A protein and the small-molecule ligand that binds it are described below.
Small molecule (SMILES): O=C1C[C@H](NC(=O)c2c(Cl)cc(Cl)cc2Cl)C(=O)N1

Binding-site contacts:
Ligand atom O2 contacts residue TYR102 of chain 1.B at 2.7 Å (h-bond).
Ligand atom CL3 contacts residue TRP86 of chain 1.B at 3.9 Å.
Ligand atom C2 contacts residue PHE78 of chain 1.B at 3.8 Å (hydrophobic).
Ligand atom C2 contacts residue TRP86 of chain 1.B at 3.5 Å (hydrophobic).
Ligand atom C4 contacts residue TRP100 of chain 1.B at 3.7 Å (hydrophobic).
Ligand atom C5 contacts residue TRP100 of chain 1.B at 3.9 Å (hydrophobic).
Ligand atom O2 contacts residue TRP80 of chain 1.B at 3.0 Å (h-bond).
Ligand atom C4 contacts residue TRP80 of chain 1.B at 3.4 Å (hydrophobic).
Ligand atom N1 contacts residue PHE78 of chain 1.B at 2.8 Å (h-bond).
Ligand atom O2 contacts residue SER79 of chain 1.B at 3.6 Å.
Ligand atom O3 contacts residue TRP100 of chain 1.B at 3.8 Å.
Ligand atom CL3 contacts residue JPB1 of chain 1.I at 3.7 Å.
Ligand atom O2 contacts residue TRP86 of chain 1.B at 3.4 Å.
Ligand atom CL1 contacts residue TRP100 of chain 1.B at 3.4 Å.
Ligand atom C11 contacts residue JPB1 of chain 1.I at 3.9 Å.
Ligand atom C1 contacts residue TRP80 of chain 1.B at 3.4 Å (hydrophobic).
Ligand atom CL1 contacts residue ILE88 of chain 1.B at 3.8 Å.
Ligand atom C3 contacts residue TRP100 of chain 1.B at 3.5 Å (hydrophobic).
Ligand atom C10 contacts residue JPB1 of chain 1.I at 3.6 Å.
Ligand atom C8 contacts residue ILE88 of chain 1.B at 3.9 Å (hydrophobic).
Ligand atom O1 contacts residue PRO52 of chain 1.B at 3.5 Å.
Ligand atom O1 contacts residue TRP80 of chain 1.B at 3.6 Å.
Ligand atom C2 contacts residue TRP80 of chain 1.B at 3.3 Å (hydrophobic).
Ligand atom C11 contacts residue TRP86 of chain 1.B at 3.6 Å (hydrophobic).
Ligand atom C5 contacts residue ASN51 of chain 1.B at 3.9 Å.
Ligand atom O3 contacts residue ASN51 of chain 1.B at 2.9 Å (h-bond).
Ligand atom N2 contacts residue TRP100 of chain 1.B at 3.6 Å.
Ligand atom N2 contacts residue TRP86 of chain 1.B at 3.6 Å.
Ligand atom C1 contacts residue PHE78 of chain 1.B at 3.6 Å (hydrophobic).
Ligand atom O1 contacts residue ASN51 of chain 1.B at 3.4 Å.
Ligand atom C9 contacts residue JPB1 of chain 1.I at 3.8 Å.
Ligand atom C3 contacts residue TRP86 of chain 1.B at 3.7 Å (hydrophobic).
Ligand atom C2 contacts residue TYR102 of chain 1.B at 3.4 Å (hydrophobic).
Ligand atom C3 contacts residue TRP80 of chain 1.B at 3.5 Å (hydrophobic).
Ligand atom O1 contacts residue PHE78 of chain 1.B at 3.7 Å.
Ligand atom C10 contacts residue TRP86 of chain 1.B at 3.9 Å (hydrophobic).
Ligand atom C3 contacts residue TYR102 of chain 1.B at 3.7 Å (hydrophobic).
Ligand atom CL3 contacts residue PRO52 of chain 1.B at 3.5 Å.
Ligand atom C6 contacts residue TRP86 of chain 1.B at 3.7 Å (hydrophobic).
Ligand atom N1 contacts residue TRP80 of chain 1.B at 3.3 Å.

Sequence of chain 1.B:
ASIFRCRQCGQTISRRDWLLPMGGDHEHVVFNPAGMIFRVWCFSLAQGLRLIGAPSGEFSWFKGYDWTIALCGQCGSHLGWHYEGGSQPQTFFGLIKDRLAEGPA